Binding-site contacts:
Ligand atom C2 contacts residue TYR20 of chain 1.A at 3.7 Å (hydrophobic).
Ligand atom O3 contacts residue GLU290 of chain 1.A at 3.8 Å.
Ligand atom C2 contacts residue HIS59 of chain 1.A at 3.7 Å.
Ligand atom O6 contacts residue PRO292 of chain 1.A at 3.5 Å.
Ligand atom O2 contacts residue GLU290 of chain 1.A at 3.8 Å.
Ligand atom O3 contacts residue TYR20 of chain 1.A at 3.3 Å (h-bond).
Ligand atom C6 contacts residue GLU243 of chain 1.A at 3.5 Å.
Ligand atom O3 contacts residue ASP61 of chain 1.A at 2.6 Å (salt-bridge).
Ligand atom C1 contacts residue GLU138 of chain 1.A at 3.5 Å.
Ligand atom C3 contacts residue ASP61 of chain 1.A at 3.4 Å.
Ligand atom O3 contacts residue HIS59 of chain 1.A at 2.8 Å (h-bond).
Ligand atom O4 contacts residue LYS507 of chain 1.A at 3.1 Å (salt-bridge).
Ligand atom C6 contacts residue TYR242 of chain 1.A at 3.8 Å (hydrophobic).
Ligand atom O3 contacts residue LYS507 of chain 1.A at 2.9 Å (salt-bridge).
Ligand atom C4 contacts residue THR103 of chain 1.A at 3.2 Å.
Ligand atom C4 contacts residue TRP239 of chain 1.A at 3.6 Å (hydrophobic).
Ligand atom O2 contacts residue GLU290 of chain 1.A at 2.7 Å (salt-bridge).
Ligand atom O6 contacts residue TYR242 of chain 1.A at 3.8 Å.
Ligand atom C6 contacts residue TRP239 of chain 1.A at 3.6 Å (hydrophobic).
Ligand atom C6 contacts residue GLU290 of chain 1.A at 3.6 Å.
Ligand atom C1 contacts residue TRP239 of chain 1.A at 3.4 Å (hydrophobic).
Ligand atom O6 contacts residue GLU290 of chain 1.A at 2.7 Å (salt-bridge).
Ligand atom O2 contacts residue TYR20 of chain 1.A at 2.8 Å (h-bond).
Ligand atom O1 contacts residue GLU138 of chain 1.A at 2.6 Å (salt-bridge).
Ligand atom C2 contacts residue GLU290 of chain 1.A at 3.8 Å.
Ligand atom C6 contacts residue THR103 of chain 1.A at 3.6 Å.
Ligand atom O6 contacts residue TRP239 of chain 1.A at 3.0 Å (h-bond).
Ligand atom C5 contacts residue GLU138 of chain 1.A at 3.7 Å.
Ligand atom O4 contacts residue THR103 of chain 1.A at 2.6 Å (h-bond).
Ligand atom O6 contacts residue GLU243 of chain 1.A at 2.6 Å (salt-bridge).
Ligand atom O4 contacts residue HIS291 of chain 1.A at 3.7 Å.
Ligand atom C6 contacts residue GLU138 of chain 1.A at 3.5 Å.
Ligand atom O5 contacts residue TRP239 of chain 1.A at 3.1 Å (h-bond).
Ligand atom O3 contacts residue THR137 of chain 1.A at 3.5 Å.
Ligand atom O6 contacts residue HIS291 of chain 1.A at 3.6 Å.
Ligand atom C6 contacts residue HIS291 of chain 1.A at 3.6 Å.
Ligand atom C6 contacts residue PRO292 of chain 1.A at 3.6 Å (hydrophobic).
Ligand atom C3 contacts residue HIS59 of chain 1.A at 3.7 Å.
Ligand atom O6 contacts residue THR206 of chain 1.A at 3.5 Å.
Ligand atom O4 contacts residue HIS59 of chain 1.A at 3.2 Å (h-bond).

Sequence of chain 1.A:
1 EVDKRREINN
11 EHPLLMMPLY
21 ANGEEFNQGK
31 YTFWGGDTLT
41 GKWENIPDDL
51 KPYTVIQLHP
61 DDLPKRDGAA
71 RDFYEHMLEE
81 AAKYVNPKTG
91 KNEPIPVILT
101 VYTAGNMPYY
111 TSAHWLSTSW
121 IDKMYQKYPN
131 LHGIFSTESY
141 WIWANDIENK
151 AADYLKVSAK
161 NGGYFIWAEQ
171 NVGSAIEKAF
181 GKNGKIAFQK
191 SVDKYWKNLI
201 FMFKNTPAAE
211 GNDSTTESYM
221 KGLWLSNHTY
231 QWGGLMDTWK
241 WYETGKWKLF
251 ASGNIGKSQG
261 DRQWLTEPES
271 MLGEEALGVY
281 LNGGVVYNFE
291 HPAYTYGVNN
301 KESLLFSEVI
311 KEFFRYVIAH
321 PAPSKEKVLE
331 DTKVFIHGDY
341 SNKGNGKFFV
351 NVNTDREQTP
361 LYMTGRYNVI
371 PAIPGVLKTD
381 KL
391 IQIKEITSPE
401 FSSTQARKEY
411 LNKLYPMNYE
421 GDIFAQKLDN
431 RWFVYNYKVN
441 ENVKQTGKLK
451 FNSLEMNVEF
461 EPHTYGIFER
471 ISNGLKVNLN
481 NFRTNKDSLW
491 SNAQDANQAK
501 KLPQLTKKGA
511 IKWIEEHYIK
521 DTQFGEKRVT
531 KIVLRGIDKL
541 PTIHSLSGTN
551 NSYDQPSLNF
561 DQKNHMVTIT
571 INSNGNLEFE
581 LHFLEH

The protein below binds the small molecule below.
Small molecule (SMILES): CC(=O)N[C@H]1[C@@H](O[C@H]2[C@@H](O)[C@@H](CO)O[C@@H](O)[C@@H]2O[C@@H]2O[C@@H](C)[C@@H](O)[C@@H](O)[C@@H]2O)O[C@H](CO)[C@H](O)[C@@H]1O